Sequence of chain 1.A:
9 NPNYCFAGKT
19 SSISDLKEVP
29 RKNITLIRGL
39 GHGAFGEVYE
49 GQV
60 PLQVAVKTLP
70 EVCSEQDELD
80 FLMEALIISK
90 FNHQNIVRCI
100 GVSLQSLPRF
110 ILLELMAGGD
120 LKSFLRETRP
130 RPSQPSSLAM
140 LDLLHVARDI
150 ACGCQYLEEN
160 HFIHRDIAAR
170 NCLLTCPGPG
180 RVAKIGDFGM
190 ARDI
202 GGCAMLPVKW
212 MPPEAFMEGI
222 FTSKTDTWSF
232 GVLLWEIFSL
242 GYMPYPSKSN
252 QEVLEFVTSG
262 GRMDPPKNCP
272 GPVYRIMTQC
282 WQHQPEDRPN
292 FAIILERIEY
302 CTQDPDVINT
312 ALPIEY

A small-molecule ligand and the protein it binds are described below.
Small molecule (SMILES): Cc1nn(C)cc1-c1cnc(N)c(O[C@H](C)c2cc(F)ccc2C(=O)N(C)C)c1

Binding-site contacts:
Ligand atom C21 contacts residue GLY39 of chain 1.A at 3.8 Å.
Ligand atom C1 contacts residue LEU172 of chain 1.A at 3.7 Å (hydrophobic).
Ligand atom C28 contacts residue MET115 of chain 1.A at 3.4 Å (hydrophobic).
Ligand atom N18 contacts residue GLU113 of chain 1.A at 2.9 Å (salt-bridge).
Ligand atom C24 contacts residue LEU38 of chain 1.A at 3.8 Å (hydrophobic).
Ligand atom F16 contacts residue GLY185 of chain 1.A at 3.0 Å.
Ligand atom N18 contacts residue LEU172 of chain 1.A at 3.6 Å.
Ligand atom C21 contacts residue VAL46 of chain 1.A at 3.7 Å (hydrophobic).
Ligand atom C22 contacts residue GLY41 of chain 1.A at 3.6 Å.
Ligand atom C14 contacts residue GLY185 of chain 1.A at 3.8 Å.
Ligand atom F16 contacts residue LEU172 of chain 1.A at 3.5 Å.
Ligand atom F16 contacts residue ASN170 of chain 1.A at 3.6 Å.
Ligand atom C2 contacts residue GLU113 of chain 1.A at 3.7 Å.
Ligand atom N26 contacts residue GLY118 of chain 1.A at 3.9 Å.
Ligand atom C15 contacts residue LYS66 of chain 1.A at 3.8 Å.
Ligand atom C12 contacts residue ARG169 of chain 1.A at 3.2 Å.
Ligand atom C1 contacts residue ALA64 of chain 1.A at 3.8 Å (hydrophobic).
Ligand atom N3 contacts residue MET115 of chain 1.A at 2.8 Å (h-bond).
Ligand atom C24 contacts residue GLY118 of chain 1.A at 3.7 Å.
Ligand atom N20 contacts residue VAL46 of chain 1.A at 3.8 Å.
Ligand atom N3 contacts residue ALA64 of chain 1.A at 3.7 Å.
Ligand atom C23 contacts residue GLY118 of chain 1.A at 3.9 Å.
Ligand atom C24 contacts residue MET115 of chain 1.A at 3.9 Å (hydrophobic).
Ligand atom C28 contacts residue LEU38 of chain 1.A at 3.7 Å (hydrophobic).
Ligand atom N3 contacts residue GLU113 of chain 1.A at 3.6 Å.
Ligand atom C4 contacts residue MET115 of chain 1.A at 3.2 Å (hydrophobic).
Ligand atom C21 contacts residue GLY41 of chain 1.A at 3.5 Å.
Ligand atom N25 contacts residue LEU38 of chain 1.A at 3.9 Å.
Ligand atom C21 contacts residue HIS40 of chain 1.A at 3.6 Å.
Ligand atom N18 contacts residue LEU112 of chain 1.A at 3.7 Å.
Ligand atom C13 contacts residue LEU172 of chain 1.A at 3.7 Å (hydrophobic).
Ligand atom C2 contacts residue LEU172 of chain 1.A at 3.5 Å (hydrophobic).
Ligand atom C14 contacts residue LEU172 of chain 1.A at 3.5 Å (hydrophobic).
Ligand atom N18 contacts residue ALA64 of chain 1.A at 3.4 Å.
Ligand atom C29 contacts residue LEU38 of chain 1.A at 3.6 Å (hydrophobic).
Ligand atom N3 contacts residue LEU114 of chain 1.A at 3.8 Å.
Ligand atom F16 contacts residue ASP186 of chain 1.A at 3.1 Å.
Ligand atom C15 contacts residue VAL46 of chain 1.A at 3.9 Å (hydrophobic).
Ligand atom C2 contacts residue ALA64 of chain 1.A at 3.4 Å (hydrophobic).
Ligand atom N25 contacts residue GLY118 of chain 1.A at 3.8 Å.